Binding-site contacts:
Ligand atom CD2 contacts residue PHE60 of chain 1.G at 3.6 Å (hydrophobic).
Ligand atom CD1 contacts residue ASN102 of chain 1.G at 3.5 Å.
Ligand atom CD1 contacts residue TRP121 of chain 1.G at 3.8 Å (hydrophobic).
Ligand atom CA contacts residue ASN102 of chain 1.G at 3.0 Å.
Ligand atom C contacts residue GLY72 of chain 1.G at 3.2 Å.
Ligand atom CN contacts residue ARG55 of chain 1.G at 3.5 Å.
Ligand atom CG contacts residue ALA101 of chain 1.G at 3.6 Å (hydrophobic).
Ligand atom CB contacts residue GLY72 of chain 1.G at 3.5 Å.
Ligand atom CN contacts residue GLY72 of chain 1.G at 3.4 Å.
Ligand atom CD2 contacts residue ARG148 of chain 1.G at 3.5 Å.
Ligand atom CG1 contacts residue GLN63 of chain 1.G at 3.3 Å.
Ligand atom O contacts residue ALA103 of chain 1.G at 3.6 Å.
Ligand atom O contacts residue TRP121 of chain 1.G at 2.9 Å (h-bond).
Ligand atom C contacts residue ASN102 of chain 1.G at 3.3 Å.
Ligand atom CB contacts residue ASN102 of chain 1.G at 3.3 Å.
Ligand atom CN contacts residue LEU122 of chain 1.G at 3.7 Å (hydrophobic).
Ligand atom O contacts residue HIS126 of chain 1.G at 3.4 Å.
Ligand atom O contacts residue GLN63 of chain 1.G at 3.2 Å (h-bond).
Ligand atom CN contacts residue HIS126 of chain 1.G at 3.2 Å.
Ligand atom O contacts residue ALA101 of chain 1.G at 3.4 Å.
Ligand atom N contacts residue ASN102 of chain 1.G at 2.8 Å (h-bond).
Ligand atom CG2 contacts residue PHE60 of chain 1.G at 3.6 Å (hydrophobic).
Ligand atom CH contacts residue ALA103 of chain 1.G at 3.7 Å (hydrophobic).
Ligand atom CG1 contacts residue PHE113 of chain 1.G at 3.5 Å (hydrophobic).
Ligand atom CG2 contacts residue PHE113 of chain 1.G at 3.7 Å (hydrophobic).
Ligand atom O contacts residue ARG55 of chain 1.G at 2.8 Å (salt-bridge).
Ligand atom CB contacts residue TRP121 of chain 1.G at 3.7 Å (hydrophobic).
Ligand atom CG contacts residue GLN111 of chain 1.G at 3.5 Å.
Ligand atom CN contacts residue ARG55 of chain 1.G at 3.5 Å.
Ligand atom N contacts residue GLY72 of chain 1.G at 3.2 Å (h-bond).
Ligand atom C contacts residue PHE60 of chain 1.G at 3.6 Å (hydrophobic).
Ligand atom CG contacts residue ASN102 of chain 1.G at 3.6 Å.
Ligand atom CB contacts residue PHE60 of chain 1.G at 3.8 Å (hydrophobic).
Ligand atom O contacts residue PHE60 of chain 1.G at 3.3 Å.
Ligand atom CA contacts residue GLY72 of chain 1.G at 3.4 Å.
Ligand atom O contacts residue ASN102 of chain 1.G at 3.4 Å (h-bond).
Ligand atom CB contacts residue GLN111 of chain 1.G at 3.5 Å.
Ligand atom CB contacts residue PHE113 of chain 1.G at 3.7 Å (hydrophobic).
Ligand atom CG1 contacts residue ALA101 of chain 1.G at 3.9 Å (hydrophobic).
Ligand atom O contacts residue GLY72 of chain 1.G at 3.7 Å.

The small molecule below binds the protein below.
Small molecule (SMILES): C=C/C=C/C[C@@H](C)[C@@H](O)[C@H]1C(=O)N[C@@H](CC)C(=O)N(C)CC(=O)N(C)[C@@H](CC(C)C)C(=O)N[C@@H](C(C)C)C(=O)N(C)[C@@H](CC(C)C)C(=O)N[C@@H](C)C(=O)N[C@H](C)C(=O)N(C)[C@@H](CC(C)C)C(=O)N(C)[C@@H](CC(C)C)C(=O)N(C)[C@@H](C(C)C)C(=O)N1C

Sequence of chain 1.G:
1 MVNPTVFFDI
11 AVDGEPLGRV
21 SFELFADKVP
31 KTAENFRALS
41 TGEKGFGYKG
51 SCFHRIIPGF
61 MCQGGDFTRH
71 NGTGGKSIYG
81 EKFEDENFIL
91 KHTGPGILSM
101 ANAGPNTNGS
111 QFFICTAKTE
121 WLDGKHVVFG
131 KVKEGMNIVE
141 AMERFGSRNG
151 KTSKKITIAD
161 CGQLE